Sequence of chain 1.A:
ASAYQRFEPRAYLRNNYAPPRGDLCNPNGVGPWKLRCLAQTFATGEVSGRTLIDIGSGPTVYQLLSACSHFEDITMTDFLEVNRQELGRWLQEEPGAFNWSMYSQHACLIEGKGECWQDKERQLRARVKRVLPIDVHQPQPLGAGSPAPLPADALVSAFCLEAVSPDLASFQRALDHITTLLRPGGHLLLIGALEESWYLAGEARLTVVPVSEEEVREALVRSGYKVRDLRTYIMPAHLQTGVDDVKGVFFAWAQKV

This small molecule binds to this protein.
Small molecule (SMILES): NC[C@H](O)c1cccc(C(F)(F)F)c1

Binding-site contacts:
Ligand atom CAG contacts residue ASN39 of chain 1.A at 3.9 Å.
Ligand atom CAN contacts residue MET258 of chain 1.A at 3.4 Å (hydrophobic).
Ligand atom FAD contacts residue ARG44 of chain 1.A at 3.1 Å.
Ligand atom CAG contacts residue TYR35 of chain 1.A at 3.4 Å (hydrophobic).
Ligand atom CAL contacts residue ARG44 of chain 1.A at 3.6 Å.
Ligand atom CAF contacts residue ASN39 of chain 1.A at 4.0 Å.
Ligand atom CAN contacts residue ARG44 of chain 1.A at 3.4 Å.
Ligand atom CAF contacts residue PHE182 of chain 1.A at 3.5 Å (hydrophobic).
Ligand atom CAF contacts residue TYR40 of chain 1.A at 3.7 Å (hydrophobic).
Ligand atom CAK contacts residue PHE182 of chain 1.A at 4.0 Å (hydrophobic).
Ligand atom CAM contacts residue ASP267 of chain 1.A at 4.1 Å.
Ligand atom OAB contacts residue TYR222 of chain 1.A at 3.5 Å.
Ligand atom CAH contacts residue LYS57 of chain 1.A at 3.9 Å.
Ligand atom NAA contacts residue GLU219 of chain 1.A at 3.3 Å (salt-bridge).
Ligand atom CAL contacts residue ASN39 of chain 1.A at 4.1 Å.
Ligand atom FAE contacts residue ARG44 of chain 1.A at 3.0 Å.
Ligand atom NAA contacts residue PHE182 of chain 1.A at 3.7 Å.
Ligand atom CAH contacts residue PHE182 of chain 1.A at 3.4 Å (hydrophobic).
Ligand atom CAG contacts residue PHE182 of chain 1.A at 3.8 Å (hydrophobic).
Ligand atom NAA contacts residue TYR222 of chain 1.A at 3.8 Å.
Ligand atom OAB contacts residue ASP267 of chain 1.A at 3.0 Å (salt-bridge).
Ligand atom FAD contacts residue MET258 of chain 1.A at 3.8 Å.
Ligand atom FAE contacts residue VAL269 of chain 1.A at 3.2 Å.
Ligand atom CAI contacts residue ARG44 of chain 1.A at 3.6 Å.
Ligand atom FAE contacts residue MET258 of chain 1.A at 3.1 Å.
Ligand atom OAB contacts residue ASN39 of chain 1.A at 3.8 Å.
Ligand atom FAC contacts residue VAL272 of chain 1.A at 2.8 Å.
Ligand atom CAI contacts residue PHE182 of chain 1.A at 4.0 Å (hydrophobic).
Ligand atom CAM contacts residue GLU219 of chain 1.A at 3.2 Å.
Ligand atom FAD contacts residue VAL53 of chain 1.A at 3.7 Å.
Ligand atom FAC contacts residue MET258 of chain 1.A at 2.9 Å.
Ligand atom CAF contacts residue TYR35 of chain 1.A at 3.9 Å (hydrophobic).
Ligand atom FAC contacts residue VAL53 of chain 1.A at 3.7 Å.
Ligand atom CAI contacts residue ASN39 of chain 1.A at 3.9 Å.
Ligand atom CAL contacts residue PHE182 of chain 1.A at 3.9 Å (hydrophobic).
Ligand atom CAK contacts residue ASN39 of chain 1.A at 3.9 Å.
Ligand atom FAC contacts residue PHE182 of chain 1.A at 4.1 Å.
Ligand atom CAJ contacts residue GLU219 of chain 1.A at 3.6 Å.
Ligand atom CAJ contacts residue TYR222 of chain 1.A at 3.5 Å (hydrophobic).
Ligand atom OAB contacts residue GLU219 of chain 1.A at 3.4 Å (salt-bridge).